Sequence of chain 1.A:
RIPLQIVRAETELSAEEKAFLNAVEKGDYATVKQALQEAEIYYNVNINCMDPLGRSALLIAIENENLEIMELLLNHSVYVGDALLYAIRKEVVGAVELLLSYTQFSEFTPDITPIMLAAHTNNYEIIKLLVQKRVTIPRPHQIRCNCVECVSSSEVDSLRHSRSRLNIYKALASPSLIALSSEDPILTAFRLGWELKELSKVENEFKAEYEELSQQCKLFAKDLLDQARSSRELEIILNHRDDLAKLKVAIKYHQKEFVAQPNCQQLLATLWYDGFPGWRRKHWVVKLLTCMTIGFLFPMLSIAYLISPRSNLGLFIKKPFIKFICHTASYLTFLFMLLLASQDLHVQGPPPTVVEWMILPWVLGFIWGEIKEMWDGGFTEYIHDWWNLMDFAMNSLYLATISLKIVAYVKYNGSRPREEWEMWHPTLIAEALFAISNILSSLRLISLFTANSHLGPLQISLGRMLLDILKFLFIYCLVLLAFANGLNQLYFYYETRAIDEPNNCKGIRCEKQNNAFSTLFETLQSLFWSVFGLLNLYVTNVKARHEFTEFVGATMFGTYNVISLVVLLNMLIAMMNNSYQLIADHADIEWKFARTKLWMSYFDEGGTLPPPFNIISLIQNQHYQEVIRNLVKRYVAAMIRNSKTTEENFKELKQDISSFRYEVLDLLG

This small molecule binds to this protein.
Small molecule (SMILES): Clc1ccc(Cn2c(CN3CCCC3)nc3ccccc32)cc1

Binding-site contacts:
Ligand atom CL contacts residue MET442 of chain 1.A at 3.4 Å.
Ligand atom C14 contacts residue ASN443 of chain 1.A at 4.0 Å.
Ligand atom C2 contacts residue TYR374 of chain 1.A at 3.7 Å (hydrophobic).
Ligand atom C2 contacts residue LEU496 of chain 1.A at 3.8 Å (hydrophobic).
Ligand atom CL contacts residue TYR446 of chain 1.A at 3.2 Å.
Ligand atom C6 contacts residue PHE414 of chain 1.A at 4.0 Å (hydrophobic).
Ligand atom C18 contacts residue PHE414 of chain 1.A at 3.7 Å (hydrophobic).
Ligand atom C16 contacts residue PHE414 of chain 1.A at 3.7 Å (hydrophobic).
Ligand atom CL contacts residue ASN443 of chain 1.A at 4.1 Å.
Ligand atom C15 contacts residue TYR374 of chain 1.A at 3.6 Å (hydrophobic).
Ligand atom C contacts residue TYR374 of chain 1.A at 3.6 Å (hydrophobic).
Ligand atom C7 contacts residue ARG492 of chain 1.A at 3.7 Å.
Ligand atom C13 contacts residue GLY417 of chain 1.A at 4.1 Å.
Ligand atom C17 contacts residue TYR374 of chain 1.A at 3.4 Å (hydrophobic).
Ligand atom CL contacts residue SER489 of chain 1.A at 4.1 Å.
Ligand atom C12 contacts residue GLY417 of chain 1.A at 3.7 Å.
Ligand atom C3 contacts residue LEU496 of chain 1.A at 3.7 Å (hydrophobic).
Ligand atom C4 contacts residue TYR374 of chain 1.A at 3.8 Å (hydrophobic).
Ligand atom C3 contacts residue ARG492 of chain 1.A at 4.1 Å.
Ligand atom C18 contacts residue MET442 of chain 1.A at 3.7 Å (hydrophobic).
Ligand atom C3 contacts residue SER495 of chain 1.A at 3.9 Å.
Ligand atom C9 contacts residue ASP439 of chain 1.A at 3.7 Å.
Ligand atom C16 contacts residue ASN443 of chain 1.A at 3.3 Å.
Ligand atom C1 contacts residue ARG492 of chain 1.A at 3.3 Å.
Ligand atom C14 contacts residue PHE414 of chain 1.A at 4.2 Å (hydrophobic).
Ligand atom C4 contacts residue ARG492 of chain 1.A at 4.1 Å.
Ligand atom C15 contacts residue MET442 of chain 1.A at 4.1 Å (hydrophobic).
Ligand atom C17 contacts residue PHE414 of chain 1.A at 4.0 Å (hydrophobic).
Ligand atom C1 contacts residue SER495 of chain 1.A at 3.8 Å.
Ligand atom C8 contacts residue PHE414 of chain 1.A at 4.0 Å (hydrophobic).
Ligand atom C7 contacts residue ASP439 of chain 1.A at 3.4 Å.
Ligand atom C10 contacts residue GLU418 of chain 1.A at 3.5 Å.
Ligand atom C10 contacts residue PHE414 of chain 1.A at 3.9 Å (hydrophobic).
Ligand atom C11 contacts residue PRO659 of chain 1.A at 3.8 Å (hydrophobic).
Ligand atom C13 contacts residue PRO659 of chain 1.A at 3.9 Å (hydrophobic).
Ligand atom C12 contacts residue GLU418 of chain 1.A at 3.9 Å.
Ligand atom C14 contacts residue ASP439 of chain 1.A at 3.8 Å.
Ligand atom CL contacts residue PHE414 of chain 1.A at 3.8 Å.
Ligand atom C12 contacts residue PHE414 of chain 1.A at 3.7 Å (hydrophobic).
Ligand atom C17 contacts residue MET442 of chain 1.A at 3.5 Å (hydrophobic).